This protein binds this small molecule.
Small molecule (SMILES): NCC(=O)O

Binding-site contacts:
Ligand atom CA contacts residue TYR59 of chain 1.A at 3.8 Å (hydrophobic).
Ligand atom O contacts residue TYR59 of chain 1.A at 3.2 Å.
Ligand atom O contacts residue GLY1 of chain 1.H at 3.7 Å.
Ligand atom C contacts residue GLY1 of chain 1.H at 4.3 Å.
Ligand atom N contacts residue GLY1 of chain 1.H at 4.0 Å.
Ligand atom CA contacts residue GLY1 of chain 1.H at 3.6 Å.
Ligand atom C contacts residue TYR59 of chain 1.A at 3.8 Å (hydrophobic).

Sequence of chain 1.A:
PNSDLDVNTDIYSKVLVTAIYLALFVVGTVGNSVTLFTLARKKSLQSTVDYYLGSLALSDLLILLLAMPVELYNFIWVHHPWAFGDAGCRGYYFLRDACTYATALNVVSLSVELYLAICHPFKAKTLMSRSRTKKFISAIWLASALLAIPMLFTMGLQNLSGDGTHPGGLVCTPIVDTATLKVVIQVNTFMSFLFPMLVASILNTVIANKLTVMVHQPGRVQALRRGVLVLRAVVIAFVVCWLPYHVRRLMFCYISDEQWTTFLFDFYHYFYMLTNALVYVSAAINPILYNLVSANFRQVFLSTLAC